This protein binds this small molecule.
Small molecule (SMILES): CC(=O)N[C@H]1[C@H](O[C@H]2[C@H](O)[C@@H](NC(C)=O)CO[C@@H]2CO)O[C@H](CO)[C@@H](O)[C@@H]1O

Binding-site contacts:
Ligand atom O3 contacts residue TRP357 of chain 2.A at 3.7 Å.
Ligand atom C3 contacts residue TRP357 of chain 2.A at 3.9 Å (hydrophobic).
Ligand atom O4 contacts residue TRP357 of chain 2.A at 4.3 Å.
Ligand atom C5 contacts residue TRP357 of chain 2.A at 3.9 Å (hydrophobic).
Ligand atom C7 contacts residue TRP357 of chain 2.A at 4.0 Å (hydrophobic).
Ligand atom C8 contacts residue TRP357 of chain 2.A at 3.4 Å (hydrophobic).
Ligand atom C1 contacts residue TRP357 of chain 2.A at 3.8 Å (hydrophobic).
Ligand atom C5 contacts residue ASN65 of chain 2.A at 3.6 Å.
Ligand atom C7 contacts residue ASN65 of chain 2.A at 3.4 Å.
Ligand atom C8 contacts residue ASN65 of chain 2.A at 4.5 Å.
Ligand atom N2 contacts residue ASN65 of chain 2.A at 2.8 Å (h-bond).
Ligand atom O7 contacts residue ASN65 of chain 2.A at 3.7 Å.
Ligand atom O5 contacts residue ASN65 of chain 2.A at 2.4 Å (h-bond).
Ligand atom C1 contacts residue ASN65 of chain 2.A at 1.4 Å.
Ligand atom O5 contacts residue TRP357 of chain 2.A at 4.3 Å.
Ligand atom C4 contacts residue TRP357 of chain 2.A at 4.4 Å (hydrophobic).
Ligand atom N2 contacts residue TRP357 of chain 2.A at 3.5 Å (h-bond).
Ligand atom C3 contacts residue ASN65 of chain 2.A at 3.7 Å.
Ligand atom C4 contacts residue ASN65 of chain 2.A at 4.2 Å.
Ligand atom C2 contacts residue TRP357 of chain 2.A at 3.9 Å (hydrophobic).
Ligand atom C2 contacts residue ASN65 of chain 2.A at 2.4 Å.

Sequence of chain 2.A:
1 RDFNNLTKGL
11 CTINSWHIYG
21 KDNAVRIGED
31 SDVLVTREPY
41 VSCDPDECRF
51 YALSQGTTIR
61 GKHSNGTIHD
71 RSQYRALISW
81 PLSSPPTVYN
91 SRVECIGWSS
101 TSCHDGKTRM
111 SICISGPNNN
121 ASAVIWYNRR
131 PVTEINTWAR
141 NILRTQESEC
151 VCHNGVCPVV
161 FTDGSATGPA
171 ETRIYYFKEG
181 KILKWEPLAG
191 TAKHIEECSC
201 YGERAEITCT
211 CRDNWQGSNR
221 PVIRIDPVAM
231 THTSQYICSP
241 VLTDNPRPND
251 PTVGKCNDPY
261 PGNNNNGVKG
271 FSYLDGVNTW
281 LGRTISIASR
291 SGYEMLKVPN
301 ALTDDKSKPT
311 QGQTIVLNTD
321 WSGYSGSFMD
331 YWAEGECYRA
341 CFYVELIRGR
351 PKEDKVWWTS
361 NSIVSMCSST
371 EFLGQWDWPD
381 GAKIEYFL